Sequence of chain 1.C:
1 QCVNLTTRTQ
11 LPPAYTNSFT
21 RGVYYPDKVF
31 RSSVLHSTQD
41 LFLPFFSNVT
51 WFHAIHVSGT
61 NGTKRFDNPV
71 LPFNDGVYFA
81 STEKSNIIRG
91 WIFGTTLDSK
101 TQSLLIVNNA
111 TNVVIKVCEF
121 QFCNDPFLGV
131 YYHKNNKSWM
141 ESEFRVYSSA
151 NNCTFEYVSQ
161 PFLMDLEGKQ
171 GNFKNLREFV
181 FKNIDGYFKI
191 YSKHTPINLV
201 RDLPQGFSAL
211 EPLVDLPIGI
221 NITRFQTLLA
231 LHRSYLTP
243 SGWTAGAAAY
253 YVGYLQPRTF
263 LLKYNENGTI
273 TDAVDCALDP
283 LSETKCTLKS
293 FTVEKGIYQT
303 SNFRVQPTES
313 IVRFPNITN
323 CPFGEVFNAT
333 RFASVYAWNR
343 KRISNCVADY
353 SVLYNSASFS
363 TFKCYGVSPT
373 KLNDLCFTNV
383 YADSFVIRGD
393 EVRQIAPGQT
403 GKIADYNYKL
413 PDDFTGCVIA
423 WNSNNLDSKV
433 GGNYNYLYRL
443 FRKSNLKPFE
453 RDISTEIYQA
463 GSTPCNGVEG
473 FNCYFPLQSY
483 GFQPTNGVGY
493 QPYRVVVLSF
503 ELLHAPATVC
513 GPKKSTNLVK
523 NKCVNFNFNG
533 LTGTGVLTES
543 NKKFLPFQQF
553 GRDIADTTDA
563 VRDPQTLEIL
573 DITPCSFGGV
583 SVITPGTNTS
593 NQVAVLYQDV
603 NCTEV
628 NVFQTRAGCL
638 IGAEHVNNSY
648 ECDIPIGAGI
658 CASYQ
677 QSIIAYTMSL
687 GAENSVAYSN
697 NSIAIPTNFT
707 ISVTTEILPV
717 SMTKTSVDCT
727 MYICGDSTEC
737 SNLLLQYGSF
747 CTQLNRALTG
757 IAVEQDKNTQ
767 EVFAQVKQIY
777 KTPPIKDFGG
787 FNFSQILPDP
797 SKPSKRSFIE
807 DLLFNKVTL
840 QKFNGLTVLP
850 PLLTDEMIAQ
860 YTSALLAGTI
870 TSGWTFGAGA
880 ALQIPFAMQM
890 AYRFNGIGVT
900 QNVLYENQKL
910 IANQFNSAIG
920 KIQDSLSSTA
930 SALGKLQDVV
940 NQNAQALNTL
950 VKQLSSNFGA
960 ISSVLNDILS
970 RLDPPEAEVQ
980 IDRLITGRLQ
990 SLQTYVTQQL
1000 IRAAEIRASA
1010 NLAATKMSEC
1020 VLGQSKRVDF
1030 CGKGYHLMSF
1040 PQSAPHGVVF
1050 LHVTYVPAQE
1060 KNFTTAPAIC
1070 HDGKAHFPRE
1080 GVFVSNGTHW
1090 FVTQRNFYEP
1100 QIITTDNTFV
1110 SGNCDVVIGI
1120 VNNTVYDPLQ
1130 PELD

Binding-site contacts:
Ligand atom C2 contacts residue ASN152 of chain 1.C at 2.5 Å.
Ligand atom N2 contacts residue ASN152 of chain 1.C at 3.4 Å (h-bond).
Ligand atom C7 contacts residue ASN152 of chain 1.C at 4.4 Å.
Ligand atom C1 contacts residue ASN152 of chain 1.C at 1.4 Å.
Ligand atom C5 contacts residue ASN152 of chain 1.C at 3.3 Å.
Ligand atom O6 contacts residue ASN152 of chain 1.C at 4.3 Å.
Ligand atom C4 contacts residue ASN152 of chain 1.C at 3.9 Å.
Ligand atom C3 contacts residue ASN152 of chain 1.C at 3.7 Å.
Ligand atom O5 contacts residue ASN152 of chain 1.C at 2.4 Å (h-bond).
Ligand atom C6 contacts residue ASN152 of chain 1.C at 3.2 Å.

A protein and the small-molecule ligand that binds it are described below.
Small molecule (SMILES): CC(=O)N[C@H]1[C@H](O[C@H]2[C@H](O)[C@@H](NC(C)=O)CO[C@@H]2CO)O[C@H](CO)[C@@H](O[C@@H]2O[C@H](CO)[C@@H](O)[C@H](O)[C@H]2NC(C)=O)[C@@H]1O